Binding-site contacts:
Ligand atom O7 contacts residue TYR127 of chain 1.G at 3.2 Å (h-bond).
Ligand atom C3 contacts residue ASN126 of chain 1.G at 3.8 Å.
Ligand atom C1 contacts residue ASN126 of chain 1.G at 1.4 Å.
Ligand atom N2 contacts residue ASN126 of chain 1.G at 2.9 Å (h-bond).
Ligand atom C4 contacts residue ASN126 of chain 1.G at 4.2 Å.
Ligand atom C7 contacts residue ASN126 of chain 1.G at 3.1 Å.
Ligand atom C8 contacts residue ASN126 of chain 1.G at 4.3 Å.
Ligand atom C7 contacts residue TYR127 of chain 1.G at 4.0 Å (hydrophobic).
Ligand atom C8 contacts residue TYR127 of chain 1.G at 3.9 Å (hydrophobic).
Ligand atom O5 contacts residue ASN126 of chain 1.G at 2.4 Å (h-bond).
Ligand atom C5 contacts residue ASN126 of chain 1.G at 3.7 Å.
Ligand atom O7 contacts residue ASN126 of chain 1.G at 2.9 Å (h-bond).
Ligand atom C2 contacts residue ASN126 of chain 1.G at 2.4 Å.

Sequence of chain 1.G:
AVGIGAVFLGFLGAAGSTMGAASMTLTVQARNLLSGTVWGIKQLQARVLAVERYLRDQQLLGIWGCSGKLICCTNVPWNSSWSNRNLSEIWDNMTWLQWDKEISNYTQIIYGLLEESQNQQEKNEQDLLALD

The small molecule below binds the protein below.
Small molecule (SMILES): CC(=O)N[C@@H]1[C@@H](O)[C@H](O)[C@@H](CO)O[C@H]1O